Sequence of chain 1.B:
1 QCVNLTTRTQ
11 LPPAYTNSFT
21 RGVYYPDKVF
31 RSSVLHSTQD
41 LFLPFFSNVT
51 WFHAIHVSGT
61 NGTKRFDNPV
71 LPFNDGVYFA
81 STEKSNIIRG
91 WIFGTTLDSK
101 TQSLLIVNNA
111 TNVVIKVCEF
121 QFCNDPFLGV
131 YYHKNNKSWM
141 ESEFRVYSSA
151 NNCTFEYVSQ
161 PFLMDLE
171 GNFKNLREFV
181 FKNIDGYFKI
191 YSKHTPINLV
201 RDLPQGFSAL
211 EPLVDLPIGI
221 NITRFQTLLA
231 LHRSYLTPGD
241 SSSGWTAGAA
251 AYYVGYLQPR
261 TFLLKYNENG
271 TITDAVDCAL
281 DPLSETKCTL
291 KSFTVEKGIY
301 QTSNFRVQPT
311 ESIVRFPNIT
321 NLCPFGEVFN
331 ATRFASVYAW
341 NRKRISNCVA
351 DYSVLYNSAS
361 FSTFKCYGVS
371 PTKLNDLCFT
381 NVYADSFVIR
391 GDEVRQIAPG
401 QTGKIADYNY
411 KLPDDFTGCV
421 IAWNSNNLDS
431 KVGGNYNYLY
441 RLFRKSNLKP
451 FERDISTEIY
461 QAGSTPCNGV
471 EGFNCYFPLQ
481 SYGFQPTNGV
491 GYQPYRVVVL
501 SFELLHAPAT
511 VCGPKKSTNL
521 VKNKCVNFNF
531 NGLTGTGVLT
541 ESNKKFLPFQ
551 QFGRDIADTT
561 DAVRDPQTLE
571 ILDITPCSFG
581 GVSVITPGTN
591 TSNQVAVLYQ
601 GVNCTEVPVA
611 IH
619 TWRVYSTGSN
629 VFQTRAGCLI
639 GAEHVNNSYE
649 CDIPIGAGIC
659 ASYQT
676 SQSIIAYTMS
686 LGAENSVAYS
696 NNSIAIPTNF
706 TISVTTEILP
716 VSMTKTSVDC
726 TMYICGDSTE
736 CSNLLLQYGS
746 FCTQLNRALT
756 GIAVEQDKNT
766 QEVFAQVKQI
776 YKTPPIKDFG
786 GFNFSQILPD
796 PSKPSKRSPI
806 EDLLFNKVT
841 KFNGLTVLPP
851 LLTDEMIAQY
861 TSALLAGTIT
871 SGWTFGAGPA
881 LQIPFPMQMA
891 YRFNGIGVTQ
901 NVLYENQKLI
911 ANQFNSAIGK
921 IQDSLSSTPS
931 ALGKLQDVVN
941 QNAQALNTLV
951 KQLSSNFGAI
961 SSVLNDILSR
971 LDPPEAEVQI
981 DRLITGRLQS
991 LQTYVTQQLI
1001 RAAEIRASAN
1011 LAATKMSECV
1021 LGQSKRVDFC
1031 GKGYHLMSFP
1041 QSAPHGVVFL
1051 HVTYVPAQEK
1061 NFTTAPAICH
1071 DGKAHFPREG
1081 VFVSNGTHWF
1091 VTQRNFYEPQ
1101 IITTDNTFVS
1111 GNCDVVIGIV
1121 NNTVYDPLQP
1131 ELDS

Binding-site contacts:
Ligand atom O5 contacts residue ASN318 of chain 1.B at 2.4 Å (h-bond).
Ligand atom O6 contacts residue ASN318 of chain 1.B at 4.5 Å.
Ligand atom C4 contacts residue ASN318 of chain 1.B at 4.3 Å.
Ligand atom C8 contacts residue VAL349 of chain 1.B at 3.5 Å (hydrophobic).
Ligand atom C1 contacts residue ASN318 of chain 1.B at 1.4 Å.
Ligand atom C8 contacts residue ASN318 of chain 1.B at 3.6 Å.
Ligand atom C2 contacts residue ASN318 of chain 1.B at 2.5 Å.
Ligand atom C7 contacts residue ASN318 of chain 1.B at 3.3 Å.
Ligand atom N2 contacts residue ASN318 of chain 1.B at 2.6 Å (h-bond).
Ligand atom C5 contacts residue ASN318 of chain 1.B at 3.6 Å.
Ligand atom C3 contacts residue ASN318 of chain 1.B at 3.8 Å.
Ligand atom O7 contacts residue ASN318 of chain 1.B at 4.2 Å.

A small-molecule ligand and the protein it binds are described below.
Small molecule (SMILES): CC(=O)N[C@@H]1[C@@H](O)[C@H](O)[C@@H](CO)O[C@H]1O